A small-molecule ligand and the protein it binds are described below.
Small molecule (SMILES): Cc1cc(CCCOc2c(C)cc(-c3noc(C(F)(F)F)n3)cc2C)on1

Sequence of chain 40.C:
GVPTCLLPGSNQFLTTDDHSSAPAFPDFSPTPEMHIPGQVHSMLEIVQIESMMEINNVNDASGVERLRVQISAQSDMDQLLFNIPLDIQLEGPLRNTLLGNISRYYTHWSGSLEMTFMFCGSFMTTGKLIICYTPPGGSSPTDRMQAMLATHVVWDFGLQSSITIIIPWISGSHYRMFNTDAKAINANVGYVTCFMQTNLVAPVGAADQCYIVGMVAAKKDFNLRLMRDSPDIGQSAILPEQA

Binding-site contacts:
Ligand atom F3 contacts residue PRO173 of chain 39.A at 2.6 Å.
Ligand atom CM4 contacts residue PRO173 of chain 39.A at 3.7 Å (hydrophobic).
Ligand atom F2 contacts residue ALA149 of chain 39.A at 2.5 Å.
Ligand atom CM6 contacts residue TRP97 of chain 39.A at 3.6 Å (hydrophobic).
Ligand atom CM3 contacts residue THR101 of chain 39.A at 3.8 Å.
Ligand atom C3C contacts residue THR121 of chain 39.A at 3.7 Å.
Ligand atom N2 contacts residue TYR197 of chain 39.A at 3.4 Å.
Ligand atom C2B contacts residue LEU99 of chain 39.A at 3.4 Å (hydrophobic).
Ligand atom CM2 contacts residue MET191 of chain 39.A at 3.4 Å (hydrophobic).
Ligand atom CM4 contacts residue LEU186 of chain 39.A at 3.8 Å (hydrophobic).
Ligand atom N1A contacts residue LEU226 of chain 39.A at 3.6 Å.
Ligand atom C6B contacts residue ILE123 of chain 39.A at 3.8 Å (hydrophobic).
Ligand atom O1A contacts residue LEU186 of chain 39.A at 3.7 Å.
Ligand atom CM6 contacts residue ILE123 of chain 39.A at 3.8 Å (hydrophobic).
Ligand atom C2B contacts residue ILE188 of chain 39.A at 3.7 Å (hydrophobic).
Ligand atom F1 contacts residue LEU186 of chain 39.A at 3.1 Å.
Ligand atom F3 contacts residue ALA149 of chain 39.A at 3.6 Å.
Ligand atom O1 contacts residue PHE119 of chain 39.A at 3.5 Å.
Ligand atom F3 contacts residue SER174 of chain 39.A at 3.8 Å.
Ligand atom C3B contacts residue ILE188 of chain 39.A at 3.5 Å (hydrophobic).
Ligand atom N3A contacts residue TYR151 of chain 39.A at 3.6 Å.
Ligand atom O1A contacts residue LEU226 of chain 39.A at 3.6 Å.
Ligand atom O1B contacts residue LEU99 of chain 39.A at 3.6 Å.
Ligand atom O1 contacts residue TYR197 of chain 39.A at 3.3 Å.
Ligand atom CM4 contacts residue ALA149 of chain 39.A at 3.6 Å (hydrophobic).
Ligand atom C3A contacts residue LEU186 of chain 39.A at 3.8 Å (hydrophobic).
Ligand atom C3 contacts residue THR101 of chain 39.A at 3.8 Å.
Ligand atom C6B contacts residue LEU99 of chain 39.A at 3.9 Å (hydrophobic).
Ligand atom C1B contacts residue LEU99 of chain 39.A at 3.6 Å (hydrophobic).
Ligand atom C3A contacts residue LEU226 of chain 39.A at 3.8 Å (hydrophobic).
Ligand atom C2A contacts residue LEU226 of chain 39.A at 3.8 Å (hydrophobic).
Ligand atom F2 contacts residue SER174 of chain 39.A at 3.7 Å.
Ligand atom N2 contacts residue PHE119 of chain 39.A at 3.5 Å.
Ligand atom C4 contacts residue THR101 of chain 39.A at 3.8 Å.
Ligand atom CM2 contacts residue ILE188 of chain 39.A at 3.6 Å (hydrophobic).
Ligand atom C5B contacts residue ILE123 of chain 39.A at 3.7 Å (hydrophobic).
Ligand atom F3 contacts residue TYR151 of chain 39.A at 2.9 Å.
Ligand atom CM2 contacts residue LEU99 of chain 39.A at 3.3 Å (hydrophobic).
Ligand atom F2 contacts residue VAL175 of chain 39.A at 3.2 Å.
Ligand atom F3 contacts residue MET150 of chain 39.A at 3.8 Å.

Sequence of chain 39.C:
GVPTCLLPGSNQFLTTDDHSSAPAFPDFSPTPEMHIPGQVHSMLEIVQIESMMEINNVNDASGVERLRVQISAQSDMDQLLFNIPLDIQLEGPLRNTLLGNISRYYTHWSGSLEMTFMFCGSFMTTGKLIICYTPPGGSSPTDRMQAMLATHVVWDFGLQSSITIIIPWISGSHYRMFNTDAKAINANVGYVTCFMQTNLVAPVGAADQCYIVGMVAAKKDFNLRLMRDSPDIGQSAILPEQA

Sequence of chain 39.A:
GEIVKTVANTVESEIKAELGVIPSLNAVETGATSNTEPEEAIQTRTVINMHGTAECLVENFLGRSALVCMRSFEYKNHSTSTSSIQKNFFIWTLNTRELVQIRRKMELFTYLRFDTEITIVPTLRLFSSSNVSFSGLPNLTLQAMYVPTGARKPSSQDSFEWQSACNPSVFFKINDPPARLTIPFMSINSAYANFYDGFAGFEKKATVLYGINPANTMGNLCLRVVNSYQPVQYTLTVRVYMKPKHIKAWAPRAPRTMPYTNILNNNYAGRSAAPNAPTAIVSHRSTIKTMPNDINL